A protein and the small-molecule ligand that binds it are described below.
Small molecule (SMILES): Cc1cc(N2CCOCC2)ccc1Nc1nc(NC2CCCCC2)c2[nH]cnc2n1

Sequence of chain 1.A:
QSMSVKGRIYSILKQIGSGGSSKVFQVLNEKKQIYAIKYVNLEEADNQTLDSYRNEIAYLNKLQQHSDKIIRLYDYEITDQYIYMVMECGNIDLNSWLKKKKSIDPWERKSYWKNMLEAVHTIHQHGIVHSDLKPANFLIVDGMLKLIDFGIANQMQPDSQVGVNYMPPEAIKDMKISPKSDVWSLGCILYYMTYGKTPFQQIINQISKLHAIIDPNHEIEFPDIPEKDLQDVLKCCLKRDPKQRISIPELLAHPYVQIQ

Binding-site contacts:
Ligand atom CAM contacts residue GLY110 of chain 1.A at 3.7 Å.
Ligand atom N2 contacts residue GLY110 of chain 1.A at 3.0 Å (h-bond).
Ligand atom N9 contacts residue ALA56 of chain 1.A at 3.5 Å.
Ligand atom CAO contacts residue ASP113 of chain 1.A at 3.6 Å.
Ligand atom CBC contacts residue PRO178 of chain 1.A at 3.5 Å (hydrophobic).
Ligand atom N9 contacts residue GLU108 of chain 1.A at 3.2 Å (salt-bridge).
Ligand atom CAN contacts residue ILE36 of chain 1.A at 3.8 Å (hydrophobic).
Ligand atom C2 contacts residue GLY110 of chain 1.A at 3.4 Å.
Ligand atom CAQ contacts residue ILE36 of chain 1.A at 3.9 Å (hydrophobic).
Ligand atom C5 contacts residue LEU159 of chain 1.A at 3.9 Å (hydrophobic).
Ligand atom N3 contacts residue GLY110 of chain 1.A at 2.9 Å (h-bond).
Ligand atom N9 contacts residue LEU159 of chain 1.A at 3.8 Å.
Ligand atom CAN contacts residue ASP113 of chain 1.A at 3.8 Å.
Ligand atom CAS contacts residue GLY110 of chain 1.A at 3.3 Å.
Ligand atom CAO contacts residue ILE112 of chain 1.A at 3.8 Å (hydrophobic).
Ligand atom N3 contacts residue CYS109 of chain 1.A at 3.7 Å.
Ligand atom CAM contacts residue ILE36 of chain 1.A at 3.9 Å (hydrophobic).
Ligand atom CAQ contacts residue ASN111 of chain 1.A at 3.6 Å.
Ligand atom CAN contacts residue LEU159 of chain 1.A at 3.8 Å (hydrophobic).
Ligand atom N6 contacts residue ILE36 of chain 1.A at 3.9 Å.
Ligand atom C4 contacts residue LEU159 of chain 1.A at 3.5 Å (hydrophobic).
Ligand atom C8 contacts residue MET107 of chain 1.A at 3.9 Å (hydrophobic).
Ligand atom OBB contacts residue SER116 of chain 1.A at 3.9 Å.
Ligand atom CAO contacts residue ILE36 of chain 1.A at 3.8 Å (hydrophobic).
Ligand atom C2 contacts residue LEU159 of chain 1.A at 3.9 Å (hydrophobic).
Ligand atom CAV contacts residue GLY37 of chain 1.A at 3.7 Å.
Ligand atom N3 contacts residue LEU159 of chain 1.A at 3.6 Å.
Ligand atom CBC contacts residue SER116 of chain 1.A at 3.6 Å.
Ligand atom C4 contacts residue ALA56 of chain 1.A at 3.8 Å (hydrophobic).
Ligand atom CAU contacts residue VAL44 of chain 1.A at 3.6 Å (hydrophobic).
Ligand atom CAU contacts residue ILE36 of chain 1.A at 3.9 Å (hydrophobic).
Ligand atom CAR contacts residue ASN111 of chain 1.A at 3.7 Å.
Ligand atom CBD contacts residue PRO178 of chain 1.A at 3.8 Å (hydrophobic).
Ligand atom N9 contacts residue ILE91 of chain 1.A at 3.5 Å.
Ligand atom C8 contacts residue ILE91 of chain 1.A at 3.5 Å (hydrophobic).
Ligand atom CAR contacts residue GLY110 of chain 1.A at 3.8 Å.
Ligand atom N1 contacts residue ILE36 of chain 1.A at 3.8 Å.
Ligand atom N1 contacts residue LEU159 of chain 1.A at 3.7 Å.
Ligand atom CAR contacts residue ILE36 of chain 1.A at 3.9 Å (hydrophobic).
Ligand atom CAP contacts residue ILE36 of chain 1.A at 3.8 Å (hydrophobic).